A protein and the small-molecule ligand that binds it are described below.
Small molecule (SMILES): C[N+](C)(C)CCS

Sequence of chain 1.B:
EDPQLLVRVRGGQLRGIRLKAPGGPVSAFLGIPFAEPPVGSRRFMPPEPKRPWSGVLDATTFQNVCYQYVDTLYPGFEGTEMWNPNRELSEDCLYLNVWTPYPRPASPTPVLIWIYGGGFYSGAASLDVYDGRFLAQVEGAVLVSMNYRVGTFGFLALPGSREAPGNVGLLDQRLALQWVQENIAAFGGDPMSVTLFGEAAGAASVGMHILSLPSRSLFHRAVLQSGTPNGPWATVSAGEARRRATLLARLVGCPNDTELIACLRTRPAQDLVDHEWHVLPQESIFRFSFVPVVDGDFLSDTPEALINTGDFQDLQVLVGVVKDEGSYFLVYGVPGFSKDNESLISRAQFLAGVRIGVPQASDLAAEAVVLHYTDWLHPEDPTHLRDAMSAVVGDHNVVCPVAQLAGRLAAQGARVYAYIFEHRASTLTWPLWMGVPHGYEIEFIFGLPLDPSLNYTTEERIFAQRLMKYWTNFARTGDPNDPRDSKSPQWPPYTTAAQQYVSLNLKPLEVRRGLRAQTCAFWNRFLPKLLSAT

Binding-site contacts:
Ligand atom SD contacts residue TRP86 of chain 1.B at 4.3 Å.
Ligand atom C1 contacts residue TRP86 of chain 1.B at 4.3 Å (hydrophobic).
Ligand atom SD contacts residue BUA1 of chain 1.R at 3.6 Å.
Ligand atom C2 contacts residue TRP86 of chain 1.B at 3.6 Å (hydrophobic).
Ligand atom C3 contacts residue GLY448 of chain 1.B at 3.8 Å.
Ligand atom C3 contacts residue ILE451 of chain 1.B at 4.4 Å (hydrophobic).
Ligand atom SD contacts residue TYR337 of chain 1.B at 3.1 Å (h-bond).
Ligand atom C4 contacts residue TYR133 of chain 1.B at 4.5 Å (hydrophobic).
Ligand atom C3 contacts residue TRP86 of chain 1.B at 3.5 Å (hydrophobic).
Ligand atom N1 contacts residue GLU202 of chain 1.B at 4.0 Å.
Ligand atom C4 contacts residue TRP86 of chain 1.B at 4.3 Å (hydrophobic).
Ligand atom N1 contacts residue BUA1 of chain 1.R at 3.8 Å.
Ligand atom C5 contacts residue BUA1 of chain 1.R at 2.8 Å.
Ligand atom C5 contacts residue GLU202 of chain 1.B at 4.0 Å.
Ligand atom C1 contacts residue BUA1 of chain 1.R at 3.3 Å.
Ligand atom C5 contacts residue ALA203 of chain 1.B at 4.1 Å (hydrophobic).
Ligand atom C4 contacts residue GLY120 of chain 1.B at 3.6 Å.
Ligand atom N1 contacts residue TRP86 of chain 1.B at 4.2 Å.
Ligand atom C3 contacts residue GLU202 of chain 1.B at 3.2 Å.
Ligand atom C4 contacts residue GLU202 of chain 1.B at 4.0 Å.
Ligand atom C2 contacts residue BUA1 of chain 1.R at 4.4 Å.
Ligand atom C4 contacts residue GLY121 of chain 1.B at 3.5 Å.
Ligand atom C5 contacts residue HIS447 of chain 1.B at 3.3 Å.
Ligand atom C4 contacts residue BUA1 of chain 1.R at 3.9 Å.